Sequence of chain 1.B:
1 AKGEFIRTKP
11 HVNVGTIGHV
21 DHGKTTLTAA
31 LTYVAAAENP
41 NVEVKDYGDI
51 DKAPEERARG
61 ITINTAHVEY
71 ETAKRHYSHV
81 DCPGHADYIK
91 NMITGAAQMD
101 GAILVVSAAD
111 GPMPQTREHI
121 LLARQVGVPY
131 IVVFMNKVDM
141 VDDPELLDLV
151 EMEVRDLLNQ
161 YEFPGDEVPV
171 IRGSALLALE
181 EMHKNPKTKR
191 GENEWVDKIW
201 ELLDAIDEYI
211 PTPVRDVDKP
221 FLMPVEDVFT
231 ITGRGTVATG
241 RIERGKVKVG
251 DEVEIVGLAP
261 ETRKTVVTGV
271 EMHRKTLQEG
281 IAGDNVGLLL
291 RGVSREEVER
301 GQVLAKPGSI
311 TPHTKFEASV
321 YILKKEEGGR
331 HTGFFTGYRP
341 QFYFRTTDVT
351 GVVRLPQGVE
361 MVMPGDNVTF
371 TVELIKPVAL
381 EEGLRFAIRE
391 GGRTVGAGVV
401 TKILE

Binding-site contacts:
Ligand atom N contacts residue ASN285 of chain 1.B at 2.7 Å (h-bond).
Ligand atom CA contacts residue ASN285 of chain 1.B at 3.4 Å.
Ligand atom CA contacts residue GLU271 of chain 1.B at 4.4 Å.
Ligand atom CA contacts residue THR239 of chain 1.B at 4.4 Å.
Ligand atom O contacts residue HIS273 of chain 1.B at 4.4 Å.
Ligand atom C contacts residue HIS273 of chain 1.B at 4.2 Å.
Ligand atom O contacts residue ARG274 of chain 1.B at 2.8 Å (salt-bridge).
Ligand atom CA contacts residue VAL286 of chain 1.B at 3.6 Å (hydrophobic).
Ligand atom N contacts residue MET272 of chain 1.B at 3.9 Å.
Ligand atom N contacts residue GLU271 of chain 1.B at 4.0 Å.
Ligand atom N contacts residue VAL286 of chain 1.B at 4.3 Å.
Ligand atom CB contacts residue VAL286 of chain 1.B at 3.9 Å (hydrophobic).
Ligand atom SG contacts residue HIS67 of chain 1.B at 3.7 Å.
Ligand atom CB contacts residue THR239 of chain 1.B at 4.3 Å.
Ligand atom C contacts residue ARG274 of chain 1.B at 3.9 Å.
Ligand atom N contacts residue HIS273 of chain 1.B at 2.8 Å (h-bond).
Ligand atom C contacts residue THR239 of chain 1.B at 4.5 Å.
Ligand atom CB contacts residue ASN285 of chain 1.B at 3.1 Å.
Ligand atom CA contacts residue HIS273 of chain 1.B at 4.0 Å.
Ligand atom SG contacts residue ASN285 of chain 1.B at 3.8 Å.

This small molecule binds to this protein.
Small molecule (SMILES): N[C@@H](CS)C(=O)O